Sequence of chain 1.D:
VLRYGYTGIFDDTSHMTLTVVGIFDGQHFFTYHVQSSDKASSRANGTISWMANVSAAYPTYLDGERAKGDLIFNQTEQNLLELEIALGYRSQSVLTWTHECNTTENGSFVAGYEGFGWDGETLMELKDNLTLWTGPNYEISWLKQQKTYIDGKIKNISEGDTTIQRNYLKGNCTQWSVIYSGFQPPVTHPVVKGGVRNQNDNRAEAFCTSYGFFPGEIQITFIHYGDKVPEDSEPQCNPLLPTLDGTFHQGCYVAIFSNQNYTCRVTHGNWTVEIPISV

The small molecule below binds the protein below.
Small molecule (SMILES): CC(=O)N[C@@H]1[C@@H](O)[C@H](O)[C@@H](CO)O[C@H]1O

Binding-site contacts:
Ligand atom C7 contacts residue ALA112 of chain 1.D at 4.1 Å (hydrophobic).
Ligand atom C4 contacts residue NAG1 of chain 1.U at 2.9 Å.
Ligand atom N2 contacts residue ASN103 of chain 1.D at 4.0 Å.
Ligand atom C1 contacts residue GLU101 of chain 1.D at 4.0 Å.
Ligand atom O1 contacts residue ALA112 of chain 1.D at 4.2 Å.
Ligand atom C8 contacts residue TYR114 of chain 1.D at 3.8 Å (hydrophobic).
Ligand atom C5 contacts residue ASN103 of chain 1.D at 3.5 Å.
Ligand atom O3 contacts residue NAG1 of chain 1.U at 3.7 Å.
Ligand atom C8 contacts residue GLU101 of chain 1.D at 3.4 Å.
Ligand atom C3 contacts residue NAG1 of chain 1.U at 3.6 Å.
Ligand atom N2 contacts residue GLU101 of chain 1.D at 3.4 Å (salt-bridge).
Ligand atom O5 contacts residue ASN103 of chain 1.D at 2.4 Å (h-bond).
Ligand atom C3 contacts residue GLU101 of chain 1.D at 4.2 Å.
Ligand atom O6 contacts residue NAG1 of chain 1.U at 3.4 Å (h-bond).
Ligand atom C2 contacts residue ASN103 of chain 1.D at 4.0 Å.
Ligand atom C7 contacts residue GLU101 of chain 1.D at 3.9 Å.
Ligand atom C6 contacts residue NAG1 of chain 1.U at 3.5 Å.
Ligand atom O1 contacts residue ASN103 of chain 1.D at 2.4 Å.
Ligand atom C6 contacts residue ASN103 of chain 1.D at 4.2 Å.
Ligand atom C7 contacts residue ASN103 of chain 1.D at 3.9 Å.
Ligand atom O7 contacts residue ALA112 of chain 1.D at 3.2 Å.
Ligand atom C8 contacts residue ALA112 of chain 1.D at 4.1 Å (hydrophobic).
Ligand atom C8 contacts residue ASN103 of chain 1.D at 3.5 Å.
Ligand atom O4 contacts residue NAG1 of chain 1.U at 1.8 Å (h-bond).
Ligand atom C2 contacts residue GLU101 of chain 1.D at 4.0 Å.
Ligand atom O5 contacts residue VAL2 of chain 1.D at 4.4 Å.
Ligand atom C8 contacts residue GLY113 of chain 1.D at 3.6 Å.
Ligand atom C1 contacts residue ASN103 of chain 1.D at 2.5 Å.
Ligand atom C5 contacts residue NAG1 of chain 1.U at 3.2 Å.